Binding-site contacts:
Ligand atom C7 contacts residue ASP113 of chain 1.B at 4.1 Å.
Ligand atom O3 contacts residue ASP116 of chain 1.B at 4.2 Å.
Ligand atom O3 contacts residue ASP113 of chain 1.B at 3.6 Å.
Ligand atom C1 contacts residue ASP116 of chain 1.B at 4.0 Å.
Ligand atom O5 contacts residue ASN28 of chain 1.B at 2.4 Å (h-bond).
Ligand atom O4 contacts residue ASP113 of chain 1.B at 2.5 Å (salt-bridge).
Ligand atom C3 contacts residue HIS66 of chain 1.B at 3.6 Å.
Ligand atom O6 contacts residue LYS112 of chain 1.B at 2.9 Å (salt-bridge).
Ligand atom C6 contacts residue PHE115 of chain 1.B at 3.4 Å (hydrophobic).
Ligand atom O4 contacts residue LYS65 of chain 1.B at 3.5 Å (salt-bridge).
Ligand atom O7 contacts residue ASN28 of chain 1.B at 3.2 Å (h-bond).
Ligand atom C4 contacts residue ASP113 of chain 1.B at 3.3 Å.
Ligand atom C1 contacts residue ASN28 of chain 1.B at 1.4 Å.
Ligand atom N2 contacts residue ASP113 of chain 1.B at 3.0 Å (salt-bridge).
Ligand atom C5 contacts residue ASP113 of chain 1.B at 3.4 Å.
Ligand atom C8 contacts residue LYS114 of chain 1.B at 3.8 Å.
Ligand atom C3 contacts residue ASN28 of chain 1.B at 3.8 Å.
Ligand atom O7 contacts residue ASP116 of chain 1.B at 4.0 Å.
Ligand atom C1 contacts residue ASP113 of chain 1.B at 4.0 Å.
Ligand atom C2 contacts residue ASP113 of chain 1.B at 3.5 Å.
Ligand atom C7 contacts residue PHE115 of chain 1.B at 4.0 Å (hydrophobic).
Ligand atom C3 contacts residue ASP116 of chain 1.B at 3.7 Å.
Ligand atom O3 contacts residue ASP62 of chain 1.B at 4.1 Å.
Ligand atom C5 contacts residue ASN28 of chain 1.B at 3.7 Å.
Ligand atom C5 contacts residue ASP116 of chain 1.B at 4.2 Å.
Ligand atom C4 contacts residue ASN28 of chain 1.B at 4.2 Å.
Ligand atom C3 contacts residue ASP113 of chain 1.B at 3.6 Å.
Ligand atom C6 contacts residue ASP113 of chain 1.B at 4.0 Å.
Ligand atom O3 contacts residue HIS66 of chain 1.B at 2.8 Å.
Ligand atom O3 contacts residue ASP113 of chain 1.B at 3.6 Å.
Ligand atom C6 contacts residue LYS112 of chain 1.B at 3.9 Å.
Ligand atom C8 contacts residue ASP116 of chain 1.B at 4.2 Å.
Ligand atom O5 contacts residue LYS112 of chain 1.B at 4.1 Å.
Ligand atom N2 contacts residue ASN28 of chain 1.B at 2.9 Å (h-bond).
Ligand atom C5 contacts residue PHE115 of chain 1.B at 4.0 Å (hydrophobic).
Ligand atom C2 contacts residue ASN28 of chain 1.B at 2.4 Å.
Ligand atom C3 contacts residue ASP113 of chain 1.B at 3.2 Å.
Ligand atom C8 contacts residue ASP113 of chain 1.B at 3.3 Å.
Ligand atom C7 contacts residue ASN28 of chain 1.B at 3.4 Å.
Ligand atom C8 contacts residue PHE115 of chain 1.B at 3.3 Å (hydrophobic).

Sequence of chain 1.B:
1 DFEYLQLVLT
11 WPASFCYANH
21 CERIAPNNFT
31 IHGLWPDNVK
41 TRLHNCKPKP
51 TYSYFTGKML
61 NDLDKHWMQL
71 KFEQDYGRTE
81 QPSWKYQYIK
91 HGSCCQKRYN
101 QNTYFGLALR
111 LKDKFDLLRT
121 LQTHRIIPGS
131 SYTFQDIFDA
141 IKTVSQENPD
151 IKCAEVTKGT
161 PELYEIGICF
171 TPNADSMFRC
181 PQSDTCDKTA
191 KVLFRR

The protein below binds the small molecule below.
Small molecule (SMILES): CC(=O)N[C@H]1[C@H](O[C@H]2[C@H](O)[C@@H](NC(C)=O)CO[C@@H]2CO)O[C@H](CO)[C@@H](O[C@@H]2O[C@H](CO[C@H]3O[C@H](CO)[C@@H](O)[C@H](O)[C@@H]3O)[C@@H](O)[C@H](O[C@H]3O[C@H](CO)[C@@H](O)[C@H](O)[C@@H]3O[C@@H]3O[C@H](CO)[C@@H](O)[C@H](O)[C@H]3NC(C)=O)[C@@H]2O[C@@H]2OC[C@@H](O)[C@H](O)[C@H]2O)[C@@H]1O